This small molecule binds to this protein.
Small molecule (SMILES): CC[C@H](C)[C@H](NC(=O)[C@H](CC(C)C)NC(=O)[C@H](CCCN=C(N)N)NC(=O)[C@@H](N)CC(N)=O)C(=O)N[C@H](C=O)CC(C)C

Binding-site contacts:
Ligand atom C contacts residue SER39 of chain 1.A at 3.5 Å.
Ligand atom O contacts residue SER39 of chain 1.A at 3.0 Å (h-bond).
Ligand atom CG1 contacts residue THR40 of chain 1.A at 3.5 Å.
Ligand atom CG2 contacts residue ALA41 of chain 1.A at 3.7 Å (hydrophobic).
Ligand atom CG contacts residue ALA47 of chain 1.A at 3.8 Å (hydrophobic).
Ligand atom O contacts residue MET16 of chain 1.A at 2.8 Å (h-bond).
Ligand atom CD2 contacts residue ILE50 of chain 1.A at 3.7 Å (hydrophobic).
Ligand atom CA contacts residue GLN45 of chain 1.A at 3.3 Å.
Ligand atom CA contacts residue SER39 of chain 1.A at 3.2 Å.
Ligand atom CG1 contacts residue SER39 of chain 1.A at 3.7 Å.
Ligand atom N contacts residue SER39 of chain 1.A at 2.8 Å (h-bond).
Ligand atom CZ contacts residue GLU42 of chain 1.A at 3.7 Å.
Ligand atom O contacts residue THR15 of chain 1.A at 3.4 Å.
Ligand atom O contacts residue ALA41 of chain 1.A at 3.5 Å (h-bond).
Ligand atom O contacts residue GLN45 of chain 1.A at 3.0 Å (h-bond).
Ligand atom ND2 contacts residue ASN70 of chain 1.A at 3.5 Å (h-bond).
Ligand atom NH1 contacts residue GLU42 of chain 1.A at 2.6 Å (salt-bridge).
Ligand atom CB contacts residue THR49 of chain 1.A at 3.5 Å.
Ligand atom CB contacts residue SER39 of chain 1.A at 3.7 Å.
Ligand atom CD2 contacts residue THR21 of chain 1.A at 3.8 Å.
Ligand atom CG2 contacts residue MET16 of chain 1.A at 3.7 Å (hydrophobic).
Ligand atom O contacts residue GLN45 of chain 1.A at 3.9 Å.
Ligand atom CG contacts residue VAL48 of chain 1.A at 3.8 Å (hydrophobic).
Ligand atom C contacts residue GLN45 of chain 1.A at 3.4 Å.
Ligand atom CA contacts residue SER39 of chain 1.A at 3.9 Å.
Ligand atom O contacts residue THR49 of chain 1.A at 3.1 Å (h-bond).
Ligand atom CD2 contacts residue VAL48 of chain 1.A at 3.9 Å (hydrophobic).
Ligand atom NH1 contacts residue ALA41 of chain 1.A at 3.9 Å.
Ligand atom CD1 contacts residue THR40 of chain 1.A at 3.6 Å.
Ligand atom N contacts residue GLN45 of chain 1.A at 3.5 Å (h-bond).
Ligand atom O contacts residue PHE38 of chain 1.A at 3.4 Å.
Ligand atom N contacts residue GLN45 of chain 1.A at 3.9 Å.
Ligand atom CA contacts residue ALA47 of chain 1.A at 3.7 Å (hydrophobic).
Ligand atom O contacts residue VAL48 of chain 1.A at 3.8 Å.
Ligand atom ND2 contacts residue THR49 of chain 1.A at 3.0 Å (h-bond).
Ligand atom CG contacts residue THR49 of chain 1.A at 3.7 Å.
Ligand atom CZ contacts residue ALA41 of chain 1.A at 3.7 Å (hydrophobic).
Ligand atom OD1 contacts residue ALA47 of chain 1.A at 3.9 Å.
Ligand atom CD1 contacts residue THR49 of chain 1.A at 3.0 Å.
Ligand atom CD2 contacts residue PHE38 of chain 1.A at 3.7 Å (hydrophobic).

Sequence of chain 1.A:
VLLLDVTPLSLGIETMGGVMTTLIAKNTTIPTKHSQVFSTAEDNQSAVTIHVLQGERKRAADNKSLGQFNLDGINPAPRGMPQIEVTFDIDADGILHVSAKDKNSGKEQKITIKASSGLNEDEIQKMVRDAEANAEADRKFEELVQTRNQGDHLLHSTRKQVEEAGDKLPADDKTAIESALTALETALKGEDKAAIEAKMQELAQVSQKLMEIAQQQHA